This protein binds this small molecule.
Small molecule (SMILES): O=c1[nH]c(=O)n(-c2ccc(O)c([N+](=O)[O-])c2)c2ccccc12

Binding-site contacts:
Ligand atom O4 contacts residue PHE25 of chain 1.A at 3.7 Å.
Ligand atom C13 contacts residue PHE192 of chain 1.A at 3.7 Å (hydrophobic).
Ligand atom C10 contacts residue PHE25 of chain 1.A at 3.3 Å (hydrophobic).
Ligand atom C2 contacts residue SER217 of chain 1.A at 3.6 Å.
Ligand atom C4 contacts residue PHE123 of chain 1.A at 3.6 Å (hydrophobic).
Ligand atom C11 contacts residue TRP152 of chain 1.A at 3.8 Å (hydrophobic).
Ligand atom C12 contacts residue VAL141 of chain 1.A at 3.6 Å (hydrophobic).
Ligand atom O3 contacts residue HIS244 of chain 1.A at 3.1 Å (h-bond).
Ligand atom C10 contacts residue SER188 of chain 1.A at 3.2 Å.
Ligand atom C9 contacts residue PHE25 of chain 1.A at 3.7 Å (hydrophobic).
Ligand atom C contacts residue PHE156 of chain 1.A at 3.5 Å (hydrophobic).
Ligand atom O1 contacts residue SER217 of chain 1.A at 2.8 Å (h-bond).
Ligand atom C6 contacts residue SER217 of chain 1.A at 3.7 Å.
Ligand atom C7 contacts residue PHE156 of chain 1.A at 3.8 Å (hydrophobic).
Ligand atom N contacts residue PHE133 of chain 1.A at 3.8 Å.
Ligand atom C5 contacts residue HIS244 of chain 1.A at 3.5 Å.
Ligand atom O4 contacts residue PHE172 of chain 1.A at 3.6 Å.
Ligand atom O1 contacts residue PHE133 of chain 1.A at 3.3 Å.
Ligand atom C7 contacts residue SER217 of chain 1.A at 3.5 Å.
Ligand atom C8 contacts residue PHE192 of chain 1.A at 3.6 Å (hydrophobic).
Ligand atom N1 contacts residue PHE192 of chain 1.A at 3.8 Å.
Ligand atom N contacts residue HIS216 of chain 1.A at 3.6 Å.
Ligand atom O1 contacts residue HIS216 of chain 1.A at 3.3 Å.
Ligand atom C5 contacts residue SER94 of chain 1.A at 3.7 Å.
Ligand atom C11 contacts residue SER188 of chain 1.A at 3.3 Å.
Ligand atom C6 contacts residue HIS244 of chain 1.A at 3.6 Å.
Ligand atom C3 contacts residue SER217 of chain 1.A at 3.8 Å.
Ligand atom C1 contacts residue PHE156 of chain 1.A at 3.6 Å (hydrophobic).
Ligand atom O4 contacts residue HIS244 of chain 1.A at 3.6 Å.
Ligand atom C9 contacts residue PHE192 of chain 1.A at 3.8 Å (hydrophobic).
Ligand atom C12 contacts residue TRP152 of chain 1.A at 3.6 Å (hydrophobic).
Ligand atom N2 contacts residue HIS244 of chain 1.A at 3.3 Å (h-bond).
Ligand atom O3 contacts residue PHE25 of chain 1.A at 3.5 Å.
Ligand atom N1 contacts residue PHE156 of chain 1.A at 3.7 Å.
Ligand atom O2 contacts residue SER94 of chain 1.A at 2.7 Å (h-bond).
Ligand atom N2 contacts residue PHE25 of chain 1.A at 3.7 Å.
Ligand atom N contacts residue PHE156 of chain 1.A at 3.3 Å.
Ligand atom O3 contacts residue SER94 of chain 1.A at 2.9 Å (h-bond).
Ligand atom O2 contacts residue HIS244 of chain 1.A at 3.1 Å (h-bond).
Ligand atom C1 contacts residue PHE133 of chain 1.A at 3.8 Å (hydrophobic).

Sequence of chain 1.A:
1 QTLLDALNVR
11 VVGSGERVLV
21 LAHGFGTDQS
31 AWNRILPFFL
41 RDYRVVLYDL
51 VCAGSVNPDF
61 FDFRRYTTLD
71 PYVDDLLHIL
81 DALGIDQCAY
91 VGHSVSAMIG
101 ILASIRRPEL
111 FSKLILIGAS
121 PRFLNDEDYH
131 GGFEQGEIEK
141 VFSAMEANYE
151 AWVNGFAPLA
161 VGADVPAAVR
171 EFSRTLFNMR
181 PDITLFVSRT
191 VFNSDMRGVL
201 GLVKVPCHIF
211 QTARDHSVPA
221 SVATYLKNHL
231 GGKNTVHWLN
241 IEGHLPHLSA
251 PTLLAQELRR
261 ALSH